Binding-site contacts:
Ligand atom O7 contacts residue PRO612 of chain 1.G at 4.3 Å.
Ligand atom O5 contacts residue SER616 of chain 1.G at 4.3 Å.
Ligand atom O5 contacts residue ASN614 of chain 1.G at 2.4 Å (h-bond).
Ligand atom C1 contacts residue SER616 of chain 1.G at 4.2 Å.
Ligand atom N2 contacts residue ASN614 of chain 1.G at 2.7 Å (h-bond).
Ligand atom C5 contacts residue ASN614 of chain 1.G at 3.7 Å.
Ligand atom O7 contacts residue TRP617 of chain 1.G at 4.5 Å.
Ligand atom C8 contacts residue ASN614 of chain 1.G at 3.8 Å.
Ligand atom C1 contacts residue ASN614 of chain 1.G at 1.5 Å.
Ligand atom C7 contacts residue ASN614 of chain 1.G at 3.1 Å.
Ligand atom C8 contacts residue PRO612 of chain 1.G at 3.8 Å (hydrophobic).
Ligand atom C8 contacts residue TRP613 of chain 1.G at 3.4 Å (hydrophobic).
Ligand atom C3 contacts residue ASN614 of chain 1.G at 3.7 Å.
Ligand atom O7 contacts residue ASN614 of chain 1.G at 3.3 Å (h-bond).
Ligand atom C2 contacts residue ASN614 of chain 1.G at 2.4 Å.
Ligand atom C4 contacts residue ASN614 of chain 1.G at 4.2 Å.

This small molecule binds to this protein.
Small molecule (SMILES): CC(=O)N[C@@H]1[C@@H](O)[C@H](O)[C@@H](CO)O[C@H]1O

Sequence of chain 1.G:
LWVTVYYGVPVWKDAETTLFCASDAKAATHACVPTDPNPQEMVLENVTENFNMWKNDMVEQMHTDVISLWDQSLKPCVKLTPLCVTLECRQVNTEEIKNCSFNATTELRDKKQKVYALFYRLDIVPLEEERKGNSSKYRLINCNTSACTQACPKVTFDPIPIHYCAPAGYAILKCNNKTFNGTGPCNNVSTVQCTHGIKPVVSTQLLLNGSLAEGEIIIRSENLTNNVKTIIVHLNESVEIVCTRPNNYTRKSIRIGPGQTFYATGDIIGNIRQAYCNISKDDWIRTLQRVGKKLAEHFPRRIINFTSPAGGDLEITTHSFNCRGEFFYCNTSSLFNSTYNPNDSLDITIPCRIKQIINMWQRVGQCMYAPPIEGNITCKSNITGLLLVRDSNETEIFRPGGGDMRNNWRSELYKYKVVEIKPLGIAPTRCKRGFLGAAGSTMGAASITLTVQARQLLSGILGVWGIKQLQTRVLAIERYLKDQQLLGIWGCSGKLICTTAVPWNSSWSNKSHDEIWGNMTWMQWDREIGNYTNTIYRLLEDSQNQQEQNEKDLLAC